Sequence of chain 1.A:
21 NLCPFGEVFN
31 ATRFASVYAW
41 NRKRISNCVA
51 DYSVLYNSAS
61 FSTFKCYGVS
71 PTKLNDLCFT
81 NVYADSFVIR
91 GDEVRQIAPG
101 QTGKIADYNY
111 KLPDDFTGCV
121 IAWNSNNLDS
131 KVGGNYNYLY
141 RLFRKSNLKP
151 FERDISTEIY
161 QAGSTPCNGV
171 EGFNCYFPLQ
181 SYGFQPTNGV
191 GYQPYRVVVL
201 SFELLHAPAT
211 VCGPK

This protein binds this small molecule.
Small molecule (SMILES): CC(=O)N[C@@H]1[C@@H](O)[C@H](O)[C@@H](CO)O[C@H]1O

Binding-site contacts:
Ligand atom O7 contacts residue ASN30 of chain 1.A at 4.3 Å.
Ligand atom C5 contacts residue ASN30 of chain 1.A at 3.6 Å.
Ligand atom C8 contacts residue PHE29 of chain 1.A at 3.8 Å (hydrophobic).
Ligand atom N2 contacts residue GLY26 of chain 1.A at 4.5 Å.
Ligand atom C8 contacts residue GLY26 of chain 1.A at 4.1 Å.
Ligand atom C2 contacts residue ASN30 of chain 1.A at 2.5 Å.
Ligand atom C7 contacts residue GLY26 of chain 1.A at 3.8 Å.
Ligand atom C8 contacts residue PHE25 of chain 1.A at 4.0 Å (hydrophobic).
Ligand atom C4 contacts residue ASN30 of chain 1.A at 4.1 Å.
Ligand atom C7 contacts residue ASN30 of chain 1.A at 3.9 Å.
Ligand atom C7 contacts residue PHE25 of chain 1.A at 4.5 Å (hydrophobic).
Ligand atom O5 contacts residue ASN30 of chain 1.A at 2.3 Å (h-bond).
Ligand atom C3 contacts residue ASN30 of chain 1.A at 3.8 Å.
Ligand atom N2 contacts residue ASN30 of chain 1.A at 3.0 Å (h-bond).
Ligand atom O7 contacts residue GLY26 of chain 1.A at 3.4 Å.
Ligand atom C8 contacts residue LEU55 of chain 1.A at 3.8 Å (hydrophobic).
Ligand atom O7 contacts residue PHE25 of chain 1.A at 4.4 Å.
Ligand atom C1 contacts residue ASN30 of chain 1.A at 1.4 Å.